Binding-site contacts:
Ligand atom N1 contacts residue C1 of chain 1.E at 3.3 Å (h-bond).
Ligand atom C4' contacts residue GLN522 of chain 1.A at 3.0 Å.
Ligand atom N2 contacts residue C2 of chain 1.E at 2.7 Å (h-bond).
Ligand atom N1 contacts residue C5 of chain 1.E at 3.1 Å (h-bond).
Ligand atom C4' contacts residue GLY427 of chain 1.A at 3.4 Å.
Ligand atom N1 contacts residue C4 of chain 1.E at 2.9 Å (h-bond).
Ligand atom O2' contacts residue ARG449 of chain 1.A at 3.4 Å (salt-bridge).
Ligand atom O6 contacts residue ARG479 of chain 1.A at 3.2 Å (salt-bridge).
Ligand atom OP1 contacts residue SER424 of chain 1.A at 2.7 Å (h-bond).
Ligand atom OP1 contacts residue ALA1077 of chain 1.A at 3.3 Å (h-bond).
Ligand atom C2 contacts residue CTP1 of chain 1.H at 3.4 Å.
Ligand atom C2 contacts residue C4 of chain 1.E at 3.1 Å.
Ligand atom OP2 contacts residue SER424 of chain 1.A at 3.0 Å (h-bond).
Ligand atom O6 contacts residue C5 of chain 1.E at 3.2 Å (h-bond).
Ligand atom C5' contacts residue GLY427 of chain 1.A at 3.2 Å.
Ligand atom O4' contacts residue ASP643 of chain 1.A at 3.0 Å (salt-bridge).
Ligand atom N2 contacts residue C3 of chain 1.E at 2.8 Å (h-bond).
Ligand atom N2 contacts residue C4 of chain 1.E at 2.5 Å (h-bond).
Ligand atom OP1 contacts residue THR423 of chain 1.A at 2.9 Å (h-bond).
Ligand atom O6 contacts residue C2 of chain 1.E at 3.1 Å (h-bond).
Ligand atom N1 contacts residue C3 of chain 1.E at 2.8 Å (h-bond).
Ligand atom C2 contacts residue C3 of chain 1.E at 3.2 Å.
Ligand atom OP1 contacts residue LYS521 of chain 1.A at 3.4 Å (salt-bridge).
Ligand atom OP2 contacts residue GLY1081 of chain 1.A at 3.0 Å (h-bond).
Ligand atom O6 contacts residue C3 of chain 1.E at 3.0 Å (h-bond).
Ligand atom O2' contacts residue ALA642 of chain 1.A at 3.0 Å (h-bond).
Ligand atom OP2 contacts residue PRO426 of chain 1.A at 2.9 Å (h-bond).
Ligand atom O2' contacts residue ASP643 of chain 1.A at 3.3 Å (salt-bridge).
Ligand atom O2' contacts residue GLN519 of chain 1.A at 2.8 Å (h-bond).
Ligand atom O6 contacts residue CTP1 of chain 1.H at 2.5 Å (h-bond).
Ligand atom O3' contacts residue ALA1077 of chain 1.A at 3.2 Å.
Ligand atom O4' contacts residue GLN522 of chain 1.A at 3.1 Å (h-bond).
Ligand atom N1 contacts residue CTP1 of chain 1.H at 3.1 Å (h-bond).
Ligand atom N1 contacts residue C2 of chain 1.E at 3.0 Å (h-bond).
Ligand atom N2 contacts residue CTP1 of chain 1.H at 2.6 Å (h-bond).
Ligand atom C4' contacts residue ASP643 of chain 1.A at 3.3 Å.
Ligand atom N1 contacts residue ILE489 of chain 1.A at 3.4 Å.
Ligand atom N2 contacts residue C1 of chain 1.E at 3.0 Å (h-bond).
Ligand atom N2 contacts residue THR644 of chain 1.A at 3.3 Å (h-bond).
Ligand atom C6 contacts residue CTP1 of chain 1.H at 3.1 Å.

Sequence of chain 1.A:
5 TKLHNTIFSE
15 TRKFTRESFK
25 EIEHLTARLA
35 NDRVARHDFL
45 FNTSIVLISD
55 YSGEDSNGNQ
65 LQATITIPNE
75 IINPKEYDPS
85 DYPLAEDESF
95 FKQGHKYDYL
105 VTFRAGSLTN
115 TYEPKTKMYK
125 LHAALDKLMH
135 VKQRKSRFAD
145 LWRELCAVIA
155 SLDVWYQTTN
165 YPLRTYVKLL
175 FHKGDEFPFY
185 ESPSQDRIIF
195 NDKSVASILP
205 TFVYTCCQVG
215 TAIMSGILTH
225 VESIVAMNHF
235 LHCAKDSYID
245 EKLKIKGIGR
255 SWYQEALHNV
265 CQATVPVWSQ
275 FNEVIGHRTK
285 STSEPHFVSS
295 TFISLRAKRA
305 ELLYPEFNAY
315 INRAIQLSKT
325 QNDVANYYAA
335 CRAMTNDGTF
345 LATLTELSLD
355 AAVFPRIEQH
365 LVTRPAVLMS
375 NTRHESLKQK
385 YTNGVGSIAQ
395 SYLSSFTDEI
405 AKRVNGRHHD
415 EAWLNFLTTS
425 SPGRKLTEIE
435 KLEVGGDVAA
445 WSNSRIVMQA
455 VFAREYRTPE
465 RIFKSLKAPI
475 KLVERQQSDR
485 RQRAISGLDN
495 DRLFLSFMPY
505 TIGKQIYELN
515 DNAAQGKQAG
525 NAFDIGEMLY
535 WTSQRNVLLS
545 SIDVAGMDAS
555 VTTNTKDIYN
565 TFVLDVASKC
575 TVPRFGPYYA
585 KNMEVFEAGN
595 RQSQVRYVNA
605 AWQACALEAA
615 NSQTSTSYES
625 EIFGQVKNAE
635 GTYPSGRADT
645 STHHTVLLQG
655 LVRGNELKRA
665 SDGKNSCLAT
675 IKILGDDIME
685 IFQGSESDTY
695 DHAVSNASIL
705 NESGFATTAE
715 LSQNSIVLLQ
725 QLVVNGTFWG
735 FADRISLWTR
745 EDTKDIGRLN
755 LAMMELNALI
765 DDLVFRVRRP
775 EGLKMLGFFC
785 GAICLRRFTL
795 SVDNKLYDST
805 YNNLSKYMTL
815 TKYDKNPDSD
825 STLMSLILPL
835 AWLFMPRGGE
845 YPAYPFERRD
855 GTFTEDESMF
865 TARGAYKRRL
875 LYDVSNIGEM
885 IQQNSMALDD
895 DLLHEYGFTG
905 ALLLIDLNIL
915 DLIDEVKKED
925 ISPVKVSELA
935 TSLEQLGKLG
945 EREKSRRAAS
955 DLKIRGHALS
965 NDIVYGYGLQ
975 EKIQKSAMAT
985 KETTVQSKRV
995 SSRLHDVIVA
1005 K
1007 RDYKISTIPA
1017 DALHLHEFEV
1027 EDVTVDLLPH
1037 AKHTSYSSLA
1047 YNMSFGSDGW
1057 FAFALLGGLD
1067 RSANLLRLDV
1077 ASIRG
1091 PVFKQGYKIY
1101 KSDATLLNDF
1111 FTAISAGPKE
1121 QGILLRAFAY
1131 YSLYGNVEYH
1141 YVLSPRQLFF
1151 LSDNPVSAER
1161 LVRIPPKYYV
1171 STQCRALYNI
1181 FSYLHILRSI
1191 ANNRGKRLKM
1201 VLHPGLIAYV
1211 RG

This small molecule binds to this protein.
Small molecule (SMILES): Nc1nc(=O)c2ncn([C@@H]3O[C@H](CO[P](=O)(O)O[C@H]4[C@@H](O)[C@H](n5cnc6c(=O)nc(N)[nH]c65)O[C@@H]4CO[P](=O)(O)O[C@H]4[C@@H](O)[C@H](n5cnc6c(=O)nc(N)[nH]c65)O[C@@H]4CO[P](=O)(O)O[C@H]4[C@@H](O)[C@H](n5cnc6c(=O)nc(N)[nH]c65)O[C@@H]4CO[P](=O)(O)O[C@H]4[C@@H](O)[C@H](n5cnc6c(=O)nc(N)[nH]c65)O[C@@H]4CO[P](=O)(O)O[C@H]4[C@@H](O)[C@H](n5cnc6c(=O)nc(N)[nH]c65)O[C@@H]4COP(=O)=O)[C@@H](O)[C@H]3O)c2[nH]1